Sequence of chain 9.S:
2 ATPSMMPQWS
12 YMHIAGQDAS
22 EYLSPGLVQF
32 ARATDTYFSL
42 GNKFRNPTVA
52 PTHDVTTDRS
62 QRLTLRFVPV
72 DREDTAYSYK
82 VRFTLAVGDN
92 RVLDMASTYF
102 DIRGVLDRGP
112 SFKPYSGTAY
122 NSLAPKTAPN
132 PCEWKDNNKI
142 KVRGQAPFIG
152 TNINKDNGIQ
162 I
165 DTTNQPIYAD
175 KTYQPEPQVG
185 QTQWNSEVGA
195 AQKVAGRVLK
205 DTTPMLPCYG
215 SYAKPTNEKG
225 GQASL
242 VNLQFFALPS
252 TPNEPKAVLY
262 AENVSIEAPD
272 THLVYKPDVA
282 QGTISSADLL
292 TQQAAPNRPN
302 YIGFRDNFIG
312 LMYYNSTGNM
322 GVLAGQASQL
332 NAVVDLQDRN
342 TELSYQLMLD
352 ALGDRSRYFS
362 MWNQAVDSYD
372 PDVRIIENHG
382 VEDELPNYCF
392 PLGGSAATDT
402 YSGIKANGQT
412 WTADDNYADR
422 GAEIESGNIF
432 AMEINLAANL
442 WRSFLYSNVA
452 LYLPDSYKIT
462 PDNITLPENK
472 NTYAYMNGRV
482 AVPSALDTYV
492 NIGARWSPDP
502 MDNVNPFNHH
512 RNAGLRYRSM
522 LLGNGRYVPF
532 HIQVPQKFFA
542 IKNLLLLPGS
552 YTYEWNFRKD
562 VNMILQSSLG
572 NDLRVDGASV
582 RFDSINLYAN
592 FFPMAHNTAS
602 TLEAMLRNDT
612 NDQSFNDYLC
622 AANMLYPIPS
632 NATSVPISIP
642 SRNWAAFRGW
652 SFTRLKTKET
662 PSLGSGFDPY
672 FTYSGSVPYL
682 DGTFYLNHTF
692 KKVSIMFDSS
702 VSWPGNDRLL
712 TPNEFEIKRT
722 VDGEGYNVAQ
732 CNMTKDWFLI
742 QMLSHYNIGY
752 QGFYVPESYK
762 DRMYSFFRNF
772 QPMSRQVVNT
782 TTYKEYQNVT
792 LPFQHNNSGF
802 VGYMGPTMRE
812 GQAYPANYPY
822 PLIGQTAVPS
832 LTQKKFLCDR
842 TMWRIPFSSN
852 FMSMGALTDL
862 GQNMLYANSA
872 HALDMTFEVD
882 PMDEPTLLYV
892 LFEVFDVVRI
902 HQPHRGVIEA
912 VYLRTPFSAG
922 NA

Sequence of chain 9.Q:
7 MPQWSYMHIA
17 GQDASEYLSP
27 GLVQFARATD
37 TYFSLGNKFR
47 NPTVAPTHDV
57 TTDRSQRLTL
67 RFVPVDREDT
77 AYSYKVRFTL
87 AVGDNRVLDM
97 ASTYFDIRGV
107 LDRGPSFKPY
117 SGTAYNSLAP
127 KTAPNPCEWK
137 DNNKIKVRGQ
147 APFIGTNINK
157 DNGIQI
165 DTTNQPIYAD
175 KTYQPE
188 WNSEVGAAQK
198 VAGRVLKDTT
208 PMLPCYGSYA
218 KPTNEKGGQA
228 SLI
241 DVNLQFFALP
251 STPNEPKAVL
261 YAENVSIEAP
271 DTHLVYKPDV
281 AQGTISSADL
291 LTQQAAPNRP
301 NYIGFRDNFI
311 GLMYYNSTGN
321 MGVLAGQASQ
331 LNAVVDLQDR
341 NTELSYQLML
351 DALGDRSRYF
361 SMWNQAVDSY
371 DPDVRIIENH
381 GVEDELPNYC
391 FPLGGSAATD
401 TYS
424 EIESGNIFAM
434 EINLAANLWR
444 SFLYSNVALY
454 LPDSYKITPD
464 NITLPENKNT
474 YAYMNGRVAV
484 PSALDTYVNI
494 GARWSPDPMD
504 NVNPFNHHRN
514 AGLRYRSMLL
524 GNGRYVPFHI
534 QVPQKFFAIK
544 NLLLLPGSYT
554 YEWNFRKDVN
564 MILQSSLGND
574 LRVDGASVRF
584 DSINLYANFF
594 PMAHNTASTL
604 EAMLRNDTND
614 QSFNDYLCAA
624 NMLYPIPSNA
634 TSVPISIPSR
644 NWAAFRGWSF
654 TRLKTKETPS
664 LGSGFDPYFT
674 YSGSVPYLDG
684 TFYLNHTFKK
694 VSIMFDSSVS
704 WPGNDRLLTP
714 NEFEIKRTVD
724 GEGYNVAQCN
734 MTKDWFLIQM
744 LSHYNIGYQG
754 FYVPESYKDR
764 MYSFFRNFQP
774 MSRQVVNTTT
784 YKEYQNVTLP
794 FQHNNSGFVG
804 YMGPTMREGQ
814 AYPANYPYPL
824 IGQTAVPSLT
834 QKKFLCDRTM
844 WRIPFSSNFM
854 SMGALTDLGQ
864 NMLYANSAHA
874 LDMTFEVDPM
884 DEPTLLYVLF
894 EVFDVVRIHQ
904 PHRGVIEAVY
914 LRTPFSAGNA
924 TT

Binding-site contacts:
Ligand atom CG contacts residue GLU894 of chain 9.Q at 3.9 Å.
Ligand atom CA contacts residue TYR619 of chain 9.Q at 3.9 Å (hydrophobic).
Ligand atom CB contacts residue PHE896 of chain 9.Q at 3.3 Å (hydrophobic).
Ligand atom CB contacts residue ARG649 of chain 9.Q at 4.1 Å.
Ligand atom CA contacts residue TYR619 of chain 9.Q at 3.8 Å (hydrophobic).
Ligand atom CB contacts residue ARG649 of chain 9.Q at 3.6 Å.
Ligand atom C contacts residue TYR619 of chain 9.Q at 3.1 Å (hydrophobic).
Ligand atom N contacts residue ARG649 of chain 9.Q at 4.1 Å.
Ligand atom NE2 contacts residue GLU894 of chain 9.Q at 4.1 Å.
Ligand atom CB contacts residue ALA857 of chain 9.Q at 3.9 Å (hydrophobic).
Ligand atom N contacts residue TYR619 of chain 9.Q at 3.5 Å (h-bond).
Ligand atom N contacts residue ASN617 of chain 9.Q at 3.6 Å.
Ligand atom CE1 contacts residue LEU620 of chain 9.Q at 3.5 Å (hydrophobic).
Ligand atom CG contacts residue ASN617 of chain 9.Q at 4.1 Å.
Ligand atom CG contacts residue PHE896 of chain 9.Q at 3.0 Å (hydrophobic).
Ligand atom CD contacts residue PHE896 of chain 9.Q at 4.1 Å (hydrophobic).
Ligand atom CG contacts residue TYR619 of chain 9.Q at 3.8 Å (hydrophobic).
Ligand atom ND1 contacts residue LEU620 of chain 9.Q at 3.0 Å.
Ligand atom CE1 contacts residue LEU348 of chain 9.Q at 3.9 Å (hydrophobic).
Ligand atom CD contacts residue ARG46 of chain 9.S at 4.1 Å.
Ligand atom C contacts residue ARG845 of chain 9.Q at 3.6 Å.
Ligand atom CE1 contacts residue MET843 of chain 9.Q at 3.6 Å (hydrophobic).
Ligand atom CD contacts residue ASP897 of chain 9.Q at 3.5 Å.
Ligand atom CG contacts residue ARG46 of chain 9.S at 3.9 Å.
Ligand atom CB contacts residue GLU894 of chain 9.Q at 3.5 Å.
Ligand atom CD contacts residue ASN617 of chain 9.Q at 3.2 Å.
Ligand atom CA contacts residue CYS621 of chain 9.Q at 3.7 Å (hydrophobic).
Ligand atom CD2 contacts residue GLU894 of chain 9.Q at 3.7 Å.
Ligand atom N contacts residue ASP618 of chain 9.Q at 3.9 Å.
Ligand atom O contacts residue ARG649 of chain 9.Q at 3.9 Å.
Ligand atom N contacts residue TYR619 of chain 9.Q at 3.6 Å.
Ligand atom CA contacts residue ARG649 of chain 9.Q at 3.4 Å.
Ligand atom N contacts residue CYS621 of chain 9.Q at 2.8 Å (h-bond).
Ligand atom CB contacts residue TYR619 of chain 9.Q at 3.8 Å (hydrophobic).
Ligand atom CD contacts residue CYS621 of chain 9.Q at 3.6 Å (hydrophobic).
Ligand atom O contacts residue ARG845 of chain 9.Q at 3.8 Å.
Ligand atom CB contacts residue TYR619 of chain 9.Q at 3.0 Å (hydrophobic).
Ligand atom CD2 contacts residue ARG845 of chain 9.Q at 3.5 Å.
Ligand atom O contacts residue ALA857 of chain 9.Q at 4.0 Å.
Ligand atom O contacts residue TYR619 of chain 9.Q at 2.6 Å.

This small molecule binds to this protein.
Small molecule (SMILES): NC(N)=NCCC[C@H](NC(=O)[C@@H]1CCCN1)C(=O)N[C@H](C=O)Cc1cnc[nH]1